Binding-site contacts:
Ligand atom C1 contacts residue GLU292 of chain 1.G at 4.1 Å.
Ligand atom C1 contacts residue ASN291 of chain 1.G at 1.5 Å.
Ligand atom C2 contacts residue ASN291 of chain 1.G at 2.5 Å.
Ligand atom C7 contacts residue GLU292 of chain 1.G at 3.9 Å.
Ligand atom C4 contacts residue ASN291 of chain 1.G at 4.4 Å.
Ligand atom C7 contacts residue ASN291 of chain 1.G at 3.5 Å.
Ligand atom C2 contacts residue GLU270 of chain 1.G at 4.5 Å.
Ligand atom N2 contacts residue GLU292 of chain 1.G at 3.0 Å (salt-bridge).
Ligand atom C3 contacts residue ASN291 of chain 1.G at 3.9 Å.
Ligand atom O5 contacts residue GLU270 of chain 1.G at 4.2 Å.
Ligand atom O5 contacts residue GLU271 of chain 1.G at 4.5 Å.
Ligand atom C8 contacts residue ASN291 of chain 1.G at 3.6 Å.
Ligand atom O3 contacts residue GLU292 of chain 1.G at 4.5 Å.
Ligand atom O5 contacts residue ASN291 of chain 1.G at 2.5 Å (h-bond).
Ligand atom O7 contacts residue ASN291 of chain 1.G at 3.7 Å.
Ligand atom C5 contacts residue LYS345 of chain 1.G at 4.2 Å.
Ligand atom C2 contacts residue GLU292 of chain 1.G at 3.9 Å.
Ligand atom C3 contacts residue GLU292 of chain 1.G at 4.0 Å.
Ligand atom C8 contacts residue GLU292 of chain 1.G at 3.7 Å.
Ligand atom C1 contacts residue GLU270 of chain 1.G at 4.2 Å.
Ligand atom O5 contacts residue LYS345 of chain 1.G at 4.2 Å.
Ligand atom O7 contacts residue GLU270 of chain 1.G at 4.4 Å.
Ligand atom C1 contacts residue LYS345 of chain 1.G at 4.2 Å.
Ligand atom N2 contacts residue ASN291 of chain 1.G at 3.0 Å (h-bond).
Ligand atom C5 contacts residue ASN291 of chain 1.G at 3.8 Å.

Sequence of chain 1.G:
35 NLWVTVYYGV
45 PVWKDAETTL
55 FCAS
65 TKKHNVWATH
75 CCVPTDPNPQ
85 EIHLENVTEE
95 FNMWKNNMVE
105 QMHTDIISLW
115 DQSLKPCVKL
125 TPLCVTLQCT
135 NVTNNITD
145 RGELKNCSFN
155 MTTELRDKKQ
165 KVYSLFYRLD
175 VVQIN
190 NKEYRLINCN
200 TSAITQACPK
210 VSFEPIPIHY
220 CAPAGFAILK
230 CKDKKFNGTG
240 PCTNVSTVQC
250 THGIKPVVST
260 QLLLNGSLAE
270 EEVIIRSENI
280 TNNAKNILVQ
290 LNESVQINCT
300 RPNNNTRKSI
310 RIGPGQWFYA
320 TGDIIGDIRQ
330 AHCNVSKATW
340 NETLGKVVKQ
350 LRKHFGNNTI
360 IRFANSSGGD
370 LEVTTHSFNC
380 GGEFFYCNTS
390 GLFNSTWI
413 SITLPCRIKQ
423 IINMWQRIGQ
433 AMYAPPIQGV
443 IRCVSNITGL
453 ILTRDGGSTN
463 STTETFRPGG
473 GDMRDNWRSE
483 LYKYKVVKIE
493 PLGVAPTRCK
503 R

This small molecule binds to this protein.
Small molecule (SMILES): CC(=O)N[C@@H]1[C@@H](O)[C@H](O)[C@@H](CO)O[C@H]1O